The protein below binds the small molecule below.
Small molecule (SMILES): CC(=O)N[C@H]1[C@H](O[C@H]2[C@H](O)[C@@H](NC(C)=O)CO[C@@H]2CO)O[C@H](CO)[C@@H](O[C@@H]2O[C@H](CO)[C@@H](O)[C@H](O)[C@@H]2O)[C@@H]1O

Sequence of chain 1.A:
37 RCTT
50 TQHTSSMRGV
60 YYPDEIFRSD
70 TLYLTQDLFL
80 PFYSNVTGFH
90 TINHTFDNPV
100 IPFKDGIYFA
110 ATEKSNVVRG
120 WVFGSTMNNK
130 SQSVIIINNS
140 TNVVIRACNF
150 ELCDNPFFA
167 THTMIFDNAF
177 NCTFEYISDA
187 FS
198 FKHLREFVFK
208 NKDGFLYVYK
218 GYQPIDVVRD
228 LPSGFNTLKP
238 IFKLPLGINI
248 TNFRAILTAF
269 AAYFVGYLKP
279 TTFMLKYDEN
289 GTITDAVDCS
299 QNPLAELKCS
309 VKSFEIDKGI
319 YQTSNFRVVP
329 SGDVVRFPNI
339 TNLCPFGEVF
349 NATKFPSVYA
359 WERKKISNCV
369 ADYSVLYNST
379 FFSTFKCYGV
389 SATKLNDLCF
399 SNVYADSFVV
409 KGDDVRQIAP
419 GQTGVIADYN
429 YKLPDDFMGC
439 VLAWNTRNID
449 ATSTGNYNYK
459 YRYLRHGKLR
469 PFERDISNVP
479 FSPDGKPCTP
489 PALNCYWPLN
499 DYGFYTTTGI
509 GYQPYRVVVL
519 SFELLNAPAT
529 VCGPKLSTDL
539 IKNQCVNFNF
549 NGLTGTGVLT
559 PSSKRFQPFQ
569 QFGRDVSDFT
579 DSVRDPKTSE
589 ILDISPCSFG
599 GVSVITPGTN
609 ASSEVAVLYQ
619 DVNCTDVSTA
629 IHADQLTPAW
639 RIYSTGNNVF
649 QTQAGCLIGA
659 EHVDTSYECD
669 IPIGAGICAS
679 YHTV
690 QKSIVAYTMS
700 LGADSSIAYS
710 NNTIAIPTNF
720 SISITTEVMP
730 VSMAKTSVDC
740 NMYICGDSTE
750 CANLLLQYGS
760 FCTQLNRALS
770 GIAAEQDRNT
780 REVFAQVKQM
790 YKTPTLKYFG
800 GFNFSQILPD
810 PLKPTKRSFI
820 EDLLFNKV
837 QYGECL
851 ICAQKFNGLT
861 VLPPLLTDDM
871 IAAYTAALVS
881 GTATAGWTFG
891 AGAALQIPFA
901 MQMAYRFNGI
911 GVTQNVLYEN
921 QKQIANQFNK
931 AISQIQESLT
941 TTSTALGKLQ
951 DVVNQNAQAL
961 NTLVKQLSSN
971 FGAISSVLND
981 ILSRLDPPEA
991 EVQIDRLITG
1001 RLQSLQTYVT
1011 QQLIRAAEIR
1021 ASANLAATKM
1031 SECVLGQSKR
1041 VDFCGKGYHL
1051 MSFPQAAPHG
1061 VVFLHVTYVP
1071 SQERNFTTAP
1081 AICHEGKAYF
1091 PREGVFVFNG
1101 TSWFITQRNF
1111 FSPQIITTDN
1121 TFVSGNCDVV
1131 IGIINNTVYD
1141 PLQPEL

Binding-site contacts:
Ligand atom C7 contacts residue ASN621 of chain 1.A at 3.5 Å.
Ligand atom C6 contacts residue THR623 of chain 1.A at 4.5 Å.
Ligand atom C4 contacts residue ASN621 of chain 1.A at 4.2 Å.
Ligand atom C8 contacts residue ASN621 of chain 1.A at 4.5 Å.
Ligand atom C8 contacts residue CYS852 of chain 1.C at 4.1 Å (hydrophobic).
Ligand atom C5 contacts residue THR623 of chain 1.A at 4.1 Å.
Ligand atom C8 contacts residue ILE851 of chain 1.C at 4.2 Å (hydrophobic).
Ligand atom C1 contacts residue THR623 of chain 1.A at 4.1 Å.
Ligand atom C2 contacts residue ASN621 of chain 1.A at 2.4 Å.
Ligand atom C7 contacts residue ILE851 of chain 1.C at 4.4 Å (hydrophobic).
Ligand atom N2 contacts residue ASN621 of chain 1.A at 2.8 Å (h-bond).
Ligand atom C3 contacts residue ASN621 of chain 1.A at 3.6 Å.
Ligand atom O7 contacts residue CYS852 of chain 1.C at 4.2 Å.
Ligand atom C8 contacts residue GLN649 of chain 1.A at 4.0 Å.
Ligand atom C1 contacts residue ASN621 of chain 1.A at 1.4 Å.
Ligand atom C5 contacts residue ASN621 of chain 1.A at 3.6 Å.
Ligand atom O7 contacts residue ASN621 of chain 1.A at 3.8 Å.
Ligand atom O5 contacts residue ASN621 of chain 1.A at 2.4 Å (h-bond).
Ligand atom O7 contacts residue ILE851 of chain 1.C at 3.7 Å.
Ligand atom O5 contacts residue THR623 of chain 1.A at 4.2 Å.

Sequence of chain 1.C:
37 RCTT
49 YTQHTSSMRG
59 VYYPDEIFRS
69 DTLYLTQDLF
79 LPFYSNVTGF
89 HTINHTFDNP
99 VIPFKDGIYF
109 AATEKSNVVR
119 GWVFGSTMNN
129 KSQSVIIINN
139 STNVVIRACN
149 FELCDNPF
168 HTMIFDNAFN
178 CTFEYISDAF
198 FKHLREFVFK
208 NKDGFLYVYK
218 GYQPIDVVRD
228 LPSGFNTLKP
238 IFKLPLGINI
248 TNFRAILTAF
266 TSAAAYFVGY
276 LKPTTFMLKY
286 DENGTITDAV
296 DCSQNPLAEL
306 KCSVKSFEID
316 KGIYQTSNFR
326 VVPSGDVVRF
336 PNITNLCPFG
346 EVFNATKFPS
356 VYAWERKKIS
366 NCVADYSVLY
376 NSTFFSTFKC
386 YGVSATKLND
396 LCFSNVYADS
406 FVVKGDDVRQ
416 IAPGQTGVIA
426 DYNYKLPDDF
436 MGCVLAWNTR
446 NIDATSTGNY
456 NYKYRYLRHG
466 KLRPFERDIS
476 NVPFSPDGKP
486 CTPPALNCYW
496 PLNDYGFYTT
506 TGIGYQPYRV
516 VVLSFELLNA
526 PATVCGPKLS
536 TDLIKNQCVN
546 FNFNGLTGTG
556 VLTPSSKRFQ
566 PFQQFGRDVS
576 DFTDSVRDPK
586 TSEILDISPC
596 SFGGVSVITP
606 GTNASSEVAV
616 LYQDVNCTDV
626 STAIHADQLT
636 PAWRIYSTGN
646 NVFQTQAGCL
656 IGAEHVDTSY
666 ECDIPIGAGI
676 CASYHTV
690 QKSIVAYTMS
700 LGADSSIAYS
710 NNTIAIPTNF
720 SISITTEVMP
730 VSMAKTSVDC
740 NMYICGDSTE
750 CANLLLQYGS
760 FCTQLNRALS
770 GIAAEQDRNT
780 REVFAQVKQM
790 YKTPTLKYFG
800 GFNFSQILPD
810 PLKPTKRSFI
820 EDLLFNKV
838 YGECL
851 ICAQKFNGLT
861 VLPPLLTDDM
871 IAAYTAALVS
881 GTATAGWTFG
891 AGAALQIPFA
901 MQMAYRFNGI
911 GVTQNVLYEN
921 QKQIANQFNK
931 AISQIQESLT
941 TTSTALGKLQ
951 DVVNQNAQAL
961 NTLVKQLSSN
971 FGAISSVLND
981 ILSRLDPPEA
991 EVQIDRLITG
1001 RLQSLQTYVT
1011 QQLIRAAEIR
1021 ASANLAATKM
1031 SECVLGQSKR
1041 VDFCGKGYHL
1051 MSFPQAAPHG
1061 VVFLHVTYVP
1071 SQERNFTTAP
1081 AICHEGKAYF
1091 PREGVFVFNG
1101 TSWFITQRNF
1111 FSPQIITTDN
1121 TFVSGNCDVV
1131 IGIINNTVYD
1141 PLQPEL